Binding-site contacts:
Ligand atom O5 contacts residue ASP231 of chain 1.A at 3.4 Å (salt-bridge).
Ligand atom C2 contacts residue SER242 of chain 1.A at 3.8 Å.
Ligand atom O3 contacts residue SER188 of chain 1.A at 3.2 Å.
Ligand atom O4 contacts residue SER242 of chain 1.A at 2.9 Å (h-bond).
Ligand atom C6 contacts residue VAL229 of chain 1.A at 3.7 Å (hydrophobic).
Ligand atom C8 contacts residue GLU190 of chain 1.A at 3.6 Å.
Ligand atom C6 contacts residue ASP231 of chain 1.A at 3.2 Å.
Ligand atom C3 contacts residue GLY189 of chain 1.A at 3.5 Å.
Ligand atom O3 contacts residue SER232 of chain 1.A at 3.2 Å (h-bond).
Ligand atom O3 contacts residue CYS187 of chain 1.A at 3.8 Å.
Ligand atom O4 contacts residue SER232 of chain 1.A at 2.8 Å (h-bond).
Ligand atom C3 contacts residue ARG240 of chain 1.A at 3.9 Å.
Ligand atom O3 contacts residue GLN233 of chain 1.A at 3.7 Å.
Ligand atom C4 contacts residue SER242 of chain 1.A at 3.9 Å.
Ligand atom O4 contacts residue CYS187 of chain 1.A at 2.7 Å (h-bond).
Ligand atom O4 contacts residue ASP231 of chain 1.A at 3.0 Å (salt-bridge).
Ligand atom O2 contacts residue ASN192 of chain 1.A at 2.8 Å (h-bond).
Ligand atom O6 contacts residue ASP231 of chain 1.A at 2.8 Å (salt-bridge).
Ligand atom C5 contacts residue THR244 of chain 1.A at 3.8 Å.
Ligand atom O5 contacts residue THR244 of chain 1.A at 3.6 Å (h-bond).
Ligand atom O5 contacts residue SER232 of chain 1.A at 3.4 Å (h-bond).
Ligand atom O3 contacts residue ASN192 of chain 1.A at 3.6 Å.
Ligand atom C4 contacts residue SER242 of chain 1.A at 3.9 Å.
Ligand atom C1 contacts residue SER242 of chain 1.A at 3.7 Å.
Ligand atom C2 contacts residue ASN192 of chain 1.A at 3.5 Å.
Ligand atom C6 contacts residue THR244 of chain 1.A at 3.3 Å.
Ligand atom O5 contacts residue SER242 of chain 1.A at 3.6 Å (h-bond).
Ligand atom C6 contacts residue GLN205 of chain 1.A at 3.2 Å.
Ligand atom C4 contacts residue THR244 of chain 1.A at 3.8 Å.
Ligand atom C6 contacts residue SER232 of chain 1.A at 3.9 Å.
Ligand atom C4 contacts residue CYS187 of chain 1.A at 3.8 Å (hydrophobic).
Ligand atom O7 contacts residue SER242 of chain 1.A at 3.4 Å.
Ligand atom O2 contacts residue GLY189 of chain 1.A at 3.6 Å.
Ligand atom O5 contacts residue GLN205 of chain 1.A at 3.3 Å (h-bond).
Ligand atom C3 contacts residue SER242 of chain 1.A at 3.6 Å.
Ligand atom O4 contacts residue TYR243 of chain 1.A at 3.6 Å.
Ligand atom O3 contacts residue SER242 of chain 1.A at 2.8 Å (h-bond).
Ligand atom C4 contacts residue SER232 of chain 1.A at 3.9 Å.
Ligand atom O4 contacts residue THR244 of chain 1.A at 2.8 Å (h-bond).
Ligand atom O3 contacts residue GLY189 of chain 1.A at 2.7 Å (h-bond).

Sequence of chain 1.A:
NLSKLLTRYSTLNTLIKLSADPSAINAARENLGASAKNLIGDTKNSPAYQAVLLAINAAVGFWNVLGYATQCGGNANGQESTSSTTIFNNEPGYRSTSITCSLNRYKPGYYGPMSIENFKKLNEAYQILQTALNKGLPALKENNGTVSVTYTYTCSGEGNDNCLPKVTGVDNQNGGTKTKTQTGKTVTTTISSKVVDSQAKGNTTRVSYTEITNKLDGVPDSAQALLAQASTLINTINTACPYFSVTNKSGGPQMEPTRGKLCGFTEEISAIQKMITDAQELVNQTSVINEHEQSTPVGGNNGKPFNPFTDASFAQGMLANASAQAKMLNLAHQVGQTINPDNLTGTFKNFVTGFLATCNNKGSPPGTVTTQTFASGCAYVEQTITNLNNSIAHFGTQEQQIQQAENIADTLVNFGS

The small molecule below binds the protein below.
Small molecule (SMILES): CC(=O)N[C@H]1[C@H](O[C@H]2[C@@H](O)[C@@H](CO)O[C@@H](O[C@H]3[C@H](O)[C@@H](O)[C@H](O)O[C@@H]3CO)[C@@H]2O)O[C@H](CO)[C@@H](O[C@@H]2O[C@@H](C)[C@@H](O)[C@@H](O)[C@@H]2O)[C@@H]1O[C@@H]1O[C@H](CO)[C@H](O)[C@H](O)[C@H]1O[C@@H]1O[C@@H](C)[C@@H](O)[C@@H](O)[C@@H]1O